A small-molecule ligand and the protein it binds are described below.
Small molecule (SMILES): CC(=O)N[C@@H]1[C@@H](O)[C@H](O)[C@@H](CO)O[C@H]1O

Binding-site contacts:
Ligand atom C8 contacts residue ILE281 of chain 53.H at 4.5 Å (hydrophobic).
Ligand atom O7 contacts residue ASN315 of chain 53.H at 4.2 Å.
Ligand atom C3 contacts residue ASN315 of chain 53.H at 3.8 Å.
Ligand atom C1 contacts residue VAL314 of chain 53.H at 4.4 Å (hydrophobic).
Ligand atom C4 contacts residue ASN315 of chain 53.H at 4.3 Å.
Ligand atom N2 contacts residue ASN315 of chain 53.H at 2.8 Å (h-bond).
Ligand atom C6 contacts residue ASN315 of chain 53.H at 4.5 Å.
Ligand atom C5 contacts residue ASN315 of chain 53.H at 3.7 Å.
Ligand atom C2 contacts residue ASN315 of chain 53.H at 2.5 Å.
Ligand atom C8 contacts residue ASN315 of chain 53.H at 3.5 Å.
Ligand atom C7 contacts residue ASN315 of chain 53.H at 3.3 Å.
Ligand atom C6 contacts residue THR313 of chain 53.H at 4.5 Å.
Ligand atom O5 contacts residue THR313 of chain 53.H at 4.3 Å.
Ligand atom O5 contacts residue VAL314 of chain 53.H at 3.8 Å.
Ligand atom C1 contacts residue ASN315 of chain 53.H at 1.4 Å.
Ligand atom O5 contacts residue ASN315 of chain 53.H at 2.4 Å (h-bond).

Sequence of chain 53.H:
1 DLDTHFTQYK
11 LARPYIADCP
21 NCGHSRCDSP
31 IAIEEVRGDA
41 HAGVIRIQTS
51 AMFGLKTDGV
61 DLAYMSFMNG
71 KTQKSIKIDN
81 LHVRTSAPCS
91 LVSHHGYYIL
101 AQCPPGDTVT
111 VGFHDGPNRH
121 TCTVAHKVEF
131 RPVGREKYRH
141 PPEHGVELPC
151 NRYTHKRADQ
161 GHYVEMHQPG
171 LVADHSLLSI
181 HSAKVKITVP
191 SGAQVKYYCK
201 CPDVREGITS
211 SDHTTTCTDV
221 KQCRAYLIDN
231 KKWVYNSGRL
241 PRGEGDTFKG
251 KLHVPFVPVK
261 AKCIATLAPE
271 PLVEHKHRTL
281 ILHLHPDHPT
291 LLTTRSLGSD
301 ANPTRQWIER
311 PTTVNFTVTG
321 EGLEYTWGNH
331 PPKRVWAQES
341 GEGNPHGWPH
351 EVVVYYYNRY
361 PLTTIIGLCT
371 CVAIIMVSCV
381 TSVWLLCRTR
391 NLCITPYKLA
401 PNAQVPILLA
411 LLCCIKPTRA